Sequence of chain 1.C:
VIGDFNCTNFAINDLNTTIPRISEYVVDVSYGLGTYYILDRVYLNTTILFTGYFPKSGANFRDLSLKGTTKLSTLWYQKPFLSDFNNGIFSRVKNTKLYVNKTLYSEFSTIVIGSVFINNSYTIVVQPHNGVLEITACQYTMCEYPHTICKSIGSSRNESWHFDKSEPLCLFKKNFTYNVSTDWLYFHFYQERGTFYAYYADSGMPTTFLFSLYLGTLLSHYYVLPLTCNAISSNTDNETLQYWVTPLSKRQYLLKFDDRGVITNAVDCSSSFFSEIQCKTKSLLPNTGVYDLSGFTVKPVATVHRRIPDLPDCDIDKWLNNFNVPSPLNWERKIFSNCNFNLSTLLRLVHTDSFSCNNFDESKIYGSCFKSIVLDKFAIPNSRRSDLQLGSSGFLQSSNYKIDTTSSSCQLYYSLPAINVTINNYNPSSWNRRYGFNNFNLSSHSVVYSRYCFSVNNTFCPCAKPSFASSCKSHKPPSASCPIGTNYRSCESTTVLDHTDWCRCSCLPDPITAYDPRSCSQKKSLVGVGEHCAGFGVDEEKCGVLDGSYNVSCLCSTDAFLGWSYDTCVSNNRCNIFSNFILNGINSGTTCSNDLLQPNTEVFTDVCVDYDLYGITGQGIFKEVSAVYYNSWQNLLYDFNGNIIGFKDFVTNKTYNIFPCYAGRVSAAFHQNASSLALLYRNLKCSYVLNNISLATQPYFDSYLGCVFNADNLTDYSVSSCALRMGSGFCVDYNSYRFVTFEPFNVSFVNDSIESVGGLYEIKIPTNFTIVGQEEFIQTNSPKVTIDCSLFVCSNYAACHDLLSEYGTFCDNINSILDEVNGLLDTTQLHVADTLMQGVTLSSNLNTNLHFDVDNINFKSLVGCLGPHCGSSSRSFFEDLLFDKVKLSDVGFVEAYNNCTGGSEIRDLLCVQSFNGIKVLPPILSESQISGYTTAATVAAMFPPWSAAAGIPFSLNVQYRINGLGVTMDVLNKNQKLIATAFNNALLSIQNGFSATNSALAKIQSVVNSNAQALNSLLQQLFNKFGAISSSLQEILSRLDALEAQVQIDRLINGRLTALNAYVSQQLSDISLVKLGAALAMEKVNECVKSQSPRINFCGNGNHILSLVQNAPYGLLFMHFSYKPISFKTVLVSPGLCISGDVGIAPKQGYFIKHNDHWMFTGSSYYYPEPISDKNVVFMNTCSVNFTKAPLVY

This protein binds this small molecule.
Small molecule (SMILES): CC(=O)N[C@@H]1[C@@H](O)[C@H](O)[C@@H](CO)O[C@H]1O

Binding-site contacts:
Ligand atom O7 contacts residue ASN808 of chain 1.C at 4.0 Å.
Ligand atom C8 contacts residue TYR1206 of chain 1.C at 4.1 Å (hydrophobic).
Ligand atom O6 contacts residue ILE1166 of chain 1.C at 3.8 Å.
Ligand atom C1 contacts residue ILE1166 of chain 1.C at 3.9 Å (hydrophobic).
Ligand atom C1 contacts residue ASN808 of chain 1.C at 1.4 Å.
Ligand atom C5 contacts residue ASN808 of chain 1.C at 3.7 Å.
Ligand atom C3 contacts residue ASN808 of chain 1.C at 3.8 Å.
Ligand atom O5 contacts residue ILE1166 of chain 1.C at 3.5 Å.
Ligand atom C2 contacts residue ASN808 of chain 1.C at 2.5 Å.
Ligand atom N2 contacts residue ASN808 of chain 1.C at 2.9 Å (h-bond).
Ligand atom O6 contacts residue ASN808 of chain 1.C at 4.5 Å.
Ligand atom C7 contacts residue ASN808 of chain 1.C at 3.7 Å.
Ligand atom O5 contacts residue ASN808 of chain 1.C at 2.4 Å (h-bond).
Ligand atom C4 contacts residue ASN808 of chain 1.C at 4.2 Å.